This protein binds this small molecule.
Small molecule (SMILES): CCc1cc(N2CCCC2)cc2c1N=c1c(C)cc(N3CCCC3)cc1=[SH]2

Sequence of chain 1.A:
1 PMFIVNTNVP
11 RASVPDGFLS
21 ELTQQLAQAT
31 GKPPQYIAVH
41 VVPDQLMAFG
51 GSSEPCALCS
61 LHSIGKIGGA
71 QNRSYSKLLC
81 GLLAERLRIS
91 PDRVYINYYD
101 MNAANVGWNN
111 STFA

Binding-site contacts:
Ligand atom C0N contacts residue MET2 of chain 1.A at 3.8 Å (hydrophobic).
Ligand atom C0R contacts residue ILE64 of chain 1.A at 3.8 Å (hydrophobic).
Ligand atom C03 contacts residue TYR36 of chain 1.A at 4.1 Å (hydrophobic).
Ligand atom C0Q contacts residue GLY107 of chain 1.A at 4.0 Å.
Ligand atom N06 contacts residue TRP108 of chain 1.A at 3.6 Å.
Ligand atom C0R contacts residue VAL106 of chain 1.A at 3.5 Å (hydrophobic).
Ligand atom C01 contacts residue PHE113 of chain 1.A at 3.6 Å (hydrophobic).
Ligand atom C0M contacts residue PHE113 of chain 1.A at 3.5 Å (hydrophobic).
Ligand atom C0Q contacts residue TRP108 of chain 1.A at 4.4 Å (hydrophobic).
Ligand atom C0P contacts residue PRO1 of chain 1.A at 4.4 Å (hydrophobic).
Ligand atom C0O contacts residue TYR36 of chain 1.A at 3.4 Å (hydrophobic).
Ligand atom C0P contacts residue TYR36 of chain 1.A at 3.6 Å (hydrophobic).
Ligand atom N0K contacts residue TRP108 of chain 1.A at 4.0 Å.
Ligand atom C07 contacts residue TRP108 of chain 1.A at 4.0 Å (hydrophobic).
Ligand atom C04 contacts residue TRP108 of chain 1.A at 3.5 Å (hydrophobic).
Ligand atom C0Q contacts residue PHE113 of chain 1.A at 4.0 Å (hydrophobic).
Ligand atom C0O contacts residue ALA38 of chain 1.A at 3.7 Å (hydrophobic).
Ligand atom S09 contacts residue TRP108 of chain 1.A at 3.8 Å.
Ligand atom C05 contacts residue TRP108 of chain 1.A at 3.4 Å (hydrophobic).
Ligand atom C0P contacts residue PHE49 of chain 1.C at 3.3 Å (hydrophobic).
Ligand atom C03 contacts residue TRP108 of chain 1.A at 3.4 Å (hydrophobic).
Ligand atom C00 contacts residue TRP108 of chain 1.A at 3.8 Å (hydrophobic).
Ligand atom C08 contacts residue TYR36 of chain 1.A at 4.2 Å (hydrophobic).
Ligand atom C0P contacts residue TRP108 of chain 1.A at 4.1 Å (hydrophobic).
Ligand atom C0O contacts residue PHE49 of chain 1.C at 3.7 Å (hydrophobic).
Ligand atom C00 contacts residue GLY107 of chain 1.A at 4.4 Å.
Ligand atom C0J contacts residue TYR36 of chain 1.A at 4.2 Å (hydrophobic).
Ligand atom C0N contacts residue PRO1 of chain 1.A at 4.1 Å (hydrophobic).
Ligand atom C01 contacts residue TRP108 of chain 1.A at 4.0 Å (hydrophobic).
Ligand atom C0M contacts residue PRO1 of chain 1.A at 4.3 Å (hydrophobic).
Ligand atom C0O contacts residue MET2 of chain 1.A at 4.2 Å (hydrophobic).
Ligand atom C00 contacts residue PHE113 of chain 1.A at 4.3 Å (hydrophobic).
Ligand atom C0N contacts residue ALA38 of chain 1.A at 4.3 Å (hydrophobic).
Ligand atom C0O contacts residue PRO1 of chain 1.A at 3.2 Å (hydrophobic).
Ligand atom S09 contacts residue TYR36 of chain 1.A at 3.2 Å.
Ligand atom C0Q contacts residue VAL106 of chain 1.A at 3.6 Å (hydrophobic).
Ligand atom C0A contacts residue TYR36 of chain 1.A at 4.1 Å (hydrophobic).
Ligand atom C08 contacts residue TRP108 of chain 1.A at 4.3 Å (hydrophobic).
Ligand atom C02 contacts residue TRP108 of chain 1.A at 3.5 Å (hydrophobic).
Ligand atom C04 contacts residue TYR36 of chain 1.A at 4.2 Å (hydrophobic).

Sequence of chain 1.C:
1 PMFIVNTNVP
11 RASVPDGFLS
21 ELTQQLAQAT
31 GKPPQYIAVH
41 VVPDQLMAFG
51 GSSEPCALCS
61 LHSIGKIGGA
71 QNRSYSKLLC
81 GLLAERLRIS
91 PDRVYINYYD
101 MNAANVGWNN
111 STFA